Sequence of chain 1.B:
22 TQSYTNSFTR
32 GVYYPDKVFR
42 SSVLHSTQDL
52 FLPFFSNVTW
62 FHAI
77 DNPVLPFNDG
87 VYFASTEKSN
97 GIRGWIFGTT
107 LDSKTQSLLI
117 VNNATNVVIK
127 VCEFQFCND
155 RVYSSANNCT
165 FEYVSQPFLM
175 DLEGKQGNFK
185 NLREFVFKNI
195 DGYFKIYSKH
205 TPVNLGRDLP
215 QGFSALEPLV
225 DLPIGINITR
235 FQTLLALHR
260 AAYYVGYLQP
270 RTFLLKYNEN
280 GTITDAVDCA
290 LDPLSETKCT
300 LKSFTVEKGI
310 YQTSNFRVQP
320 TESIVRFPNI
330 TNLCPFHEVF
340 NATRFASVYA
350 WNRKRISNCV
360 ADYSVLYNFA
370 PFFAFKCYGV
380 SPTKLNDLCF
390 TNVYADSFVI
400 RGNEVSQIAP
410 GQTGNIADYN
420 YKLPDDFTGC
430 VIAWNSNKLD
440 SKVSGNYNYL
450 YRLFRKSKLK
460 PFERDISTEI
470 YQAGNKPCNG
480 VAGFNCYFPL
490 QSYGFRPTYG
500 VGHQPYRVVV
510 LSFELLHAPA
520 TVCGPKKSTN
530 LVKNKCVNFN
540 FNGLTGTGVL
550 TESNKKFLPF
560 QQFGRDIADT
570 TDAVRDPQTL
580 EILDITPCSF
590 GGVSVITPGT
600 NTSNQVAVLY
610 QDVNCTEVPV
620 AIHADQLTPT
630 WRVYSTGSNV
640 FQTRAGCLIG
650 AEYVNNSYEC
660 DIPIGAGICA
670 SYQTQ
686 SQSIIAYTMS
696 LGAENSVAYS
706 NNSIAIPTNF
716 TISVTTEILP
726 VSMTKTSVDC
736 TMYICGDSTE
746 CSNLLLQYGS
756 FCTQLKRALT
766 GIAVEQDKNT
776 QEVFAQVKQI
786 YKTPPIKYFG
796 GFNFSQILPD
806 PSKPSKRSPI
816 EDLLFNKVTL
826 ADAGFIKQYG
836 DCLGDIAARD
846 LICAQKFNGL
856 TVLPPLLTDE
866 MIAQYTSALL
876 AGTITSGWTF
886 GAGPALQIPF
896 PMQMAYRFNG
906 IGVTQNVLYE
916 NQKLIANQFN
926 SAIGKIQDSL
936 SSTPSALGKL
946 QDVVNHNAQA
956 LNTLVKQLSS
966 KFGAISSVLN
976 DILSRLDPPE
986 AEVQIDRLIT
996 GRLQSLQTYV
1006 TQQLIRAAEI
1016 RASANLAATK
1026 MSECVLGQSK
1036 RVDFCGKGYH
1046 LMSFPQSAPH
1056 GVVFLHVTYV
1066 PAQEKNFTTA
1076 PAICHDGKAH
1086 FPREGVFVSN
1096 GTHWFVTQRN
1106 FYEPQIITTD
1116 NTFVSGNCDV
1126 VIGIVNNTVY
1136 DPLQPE

A small-molecule ligand and the protein it binds are described below.
Small molecule (SMILES): CC(=O)N[C@@H]1[C@@H](O)[C@H](O)[C@@H](CO)O[C@H]1O

Sequence of chain 1.C:
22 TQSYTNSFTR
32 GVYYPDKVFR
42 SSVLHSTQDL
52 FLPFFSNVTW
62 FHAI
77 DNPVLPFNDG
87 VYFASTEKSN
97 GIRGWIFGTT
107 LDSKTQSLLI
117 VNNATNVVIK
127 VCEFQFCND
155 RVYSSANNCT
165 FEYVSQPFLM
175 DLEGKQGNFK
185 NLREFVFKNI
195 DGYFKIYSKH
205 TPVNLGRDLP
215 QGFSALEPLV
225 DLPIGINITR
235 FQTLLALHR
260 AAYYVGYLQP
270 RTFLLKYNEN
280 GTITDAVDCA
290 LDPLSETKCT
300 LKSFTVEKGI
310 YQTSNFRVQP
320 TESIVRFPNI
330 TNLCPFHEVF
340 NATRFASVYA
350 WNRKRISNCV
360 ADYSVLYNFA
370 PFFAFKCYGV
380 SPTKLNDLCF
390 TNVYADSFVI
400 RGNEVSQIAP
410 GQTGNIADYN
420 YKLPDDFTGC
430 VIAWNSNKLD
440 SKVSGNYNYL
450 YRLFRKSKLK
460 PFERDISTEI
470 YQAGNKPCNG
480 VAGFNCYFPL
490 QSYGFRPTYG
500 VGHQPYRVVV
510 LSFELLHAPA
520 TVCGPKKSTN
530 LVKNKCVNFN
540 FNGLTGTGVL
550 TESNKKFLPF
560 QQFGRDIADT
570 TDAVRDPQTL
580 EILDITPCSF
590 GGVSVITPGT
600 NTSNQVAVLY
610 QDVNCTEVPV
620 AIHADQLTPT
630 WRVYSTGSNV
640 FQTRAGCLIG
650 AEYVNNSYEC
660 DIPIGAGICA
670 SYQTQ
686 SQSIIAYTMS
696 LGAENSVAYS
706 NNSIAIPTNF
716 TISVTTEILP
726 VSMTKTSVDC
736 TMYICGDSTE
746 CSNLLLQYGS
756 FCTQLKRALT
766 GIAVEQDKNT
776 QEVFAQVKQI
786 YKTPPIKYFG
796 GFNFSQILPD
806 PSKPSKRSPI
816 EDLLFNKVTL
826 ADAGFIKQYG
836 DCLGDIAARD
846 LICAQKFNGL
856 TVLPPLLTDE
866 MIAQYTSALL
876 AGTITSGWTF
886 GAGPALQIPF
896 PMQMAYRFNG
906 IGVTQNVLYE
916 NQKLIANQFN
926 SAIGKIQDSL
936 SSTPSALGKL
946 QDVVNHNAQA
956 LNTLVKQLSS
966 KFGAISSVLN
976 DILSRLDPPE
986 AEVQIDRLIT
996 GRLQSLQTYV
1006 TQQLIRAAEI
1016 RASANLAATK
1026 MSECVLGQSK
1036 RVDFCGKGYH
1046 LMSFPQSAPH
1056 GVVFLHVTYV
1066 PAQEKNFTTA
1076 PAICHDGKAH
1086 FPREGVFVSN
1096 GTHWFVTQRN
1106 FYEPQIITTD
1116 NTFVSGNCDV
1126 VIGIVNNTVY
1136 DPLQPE

Binding-site contacts:
Ligand atom C1 contacts residue ASN162 of chain 1.B at 1.4 Å.
Ligand atom C8 contacts residue ILE465 of chain 1.C at 3.7 Å (hydrophobic).
Ligand atom C3 contacts residue ASN162 of chain 1.B at 3.8 Å.
Ligand atom O5 contacts residue ASN161 of chain 1.B at 3.5 Å (h-bond).
Ligand atom C4 contacts residue ASN162 of chain 1.B at 4.2 Å.
Ligand atom C2 contacts residue ASN162 of chain 1.B at 2.4 Å.
Ligand atom O7 contacts residue ASN162 of chain 1.B at 3.2 Å (h-bond).
Ligand atom C7 contacts residue ASN162 of chain 1.B at 3.2 Å.
Ligand atom O5 contacts residue ASN162 of chain 1.B at 2.4 Å (h-bond).
Ligand atom C1 contacts residue ASN161 of chain 1.B at 3.8 Å.
Ligand atom C5 contacts residue ASN162 of chain 1.B at 3.7 Å.
Ligand atom N2 contacts residue ASN162 of chain 1.B at 2.9 Å (h-bond).
Ligand atom C8 contacts residue ASN162 of chain 1.B at 4.0 Å.